Binding-site contacts:
Ligand atom O2 contacts residue VAL124 of chain 1.A at 3.7 Å.
Ligand atom N2 contacts residue LEU206 of chain 1.A at 3.7 Å.
Ligand atom N1 contacts residue ZN1 of chain 1.F at 2.0 Å.
Ligand atom C1 contacts residue HIS97 of chain 1.A at 4.0 Å.
Ligand atom S1 contacts residue THR207 of chain 1.A at 3.8 Å.
Ligand atom C1 contacts residue LEU206 of chain 1.A at 3.4 Å (hydrophobic).
Ligand atom O2 contacts residue HIS122 of chain 1.A at 3.5 Å (h-bond).
Ligand atom C3 contacts residue GLN95 of chain 1.A at 3.7 Å.
Ligand atom O3 contacts residue VAL124 of chain 1.A at 3.9 Å.
Ligand atom N4 contacts residue GLN95 of chain 1.A at 4.1 Å.
Ligand atom N1 contacts residue GLU109 of chain 1.A at 4.0 Å.
Ligand atom N3 contacts residue LEU206 of chain 1.A at 3.4 Å.
Ligand atom S2 contacts residue VAL124 of chain 1.A at 3.8 Å.
Ligand atom N2 contacts residue THR208 of chain 1.A at 3.1 Å (h-bond).
Ligand atom S1 contacts residue HIS97 of chain 1.A at 3.8 Å.
Ligand atom S2 contacts residue GLN95 of chain 1.A at 3.5 Å (h-bond).
Ligand atom N3 contacts residue THR208 of chain 1.A at 3.4 Å (h-bond).
Ligand atom C5 contacts residue LEU206 of chain 1.A at 3.7 Å (hydrophobic).
Ligand atom O1 contacts residue THR207 of chain 1.A at 3.0 Å (h-bond).
Ligand atom N1 contacts residue HIS122 of chain 1.A at 3.4 Å (h-bond).
Ligand atom O2 contacts residue HIS97 of chain 1.A at 3.2 Å.
Ligand atom C2 contacts residue LEU206 of chain 1.A at 3.8 Å (hydrophobic).
Ligand atom O1 contacts residue LEU206 of chain 1.A at 3.4 Å.
Ligand atom S1 contacts residue LEU206 of chain 1.A at 4.1 Å.
Ligand atom O3 contacts residue GLN95 of chain 1.A at 3.0 Å (h-bond).
Ligand atom O1 contacts residue ZN1 of chain 1.F at 4.0 Å.
Ligand atom C5 contacts residue PRO209 of chain 1.A at 4.0 Å (hydrophobic).
Ligand atom S1 contacts residue ZN1 of chain 1.F at 3.0 Å.
Ligand atom N1 contacts residue HIS97 of chain 1.A at 3.3 Å (h-bond).
Ligand atom S2 contacts residue HIS97 of chain 1.A at 3.5 Å.
Ligand atom O2 contacts residue ZN1 of chain 1.F at 3.0 Å.
Ligand atom O2 contacts residue VAL147 of chain 1.A at 3.9 Å.
Ligand atom C1 contacts residue THR207 of chain 1.A at 4.1 Å.
Ligand atom S2 contacts residue LEU206 of chain 1.A at 3.8 Å.
Ligand atom S1 contacts residue HIS122 of chain 1.A at 4.0 Å.
Ligand atom N1 contacts residue HIS99 of chain 1.A at 3.4 Å (h-bond).
Ligand atom N1 contacts residue THR207 of chain 1.A at 2.7 Å (h-bond).
Ligand atom O1 contacts residue TRP217 of chain 1.A at 3.6 Å.
Ligand atom N3 contacts residue THR207 of chain 1.A at 3.4 Å (h-bond).
Ligand atom C5 contacts residue THR208 of chain 1.A at 2.5 Å.

Sequence of chain 1.A:
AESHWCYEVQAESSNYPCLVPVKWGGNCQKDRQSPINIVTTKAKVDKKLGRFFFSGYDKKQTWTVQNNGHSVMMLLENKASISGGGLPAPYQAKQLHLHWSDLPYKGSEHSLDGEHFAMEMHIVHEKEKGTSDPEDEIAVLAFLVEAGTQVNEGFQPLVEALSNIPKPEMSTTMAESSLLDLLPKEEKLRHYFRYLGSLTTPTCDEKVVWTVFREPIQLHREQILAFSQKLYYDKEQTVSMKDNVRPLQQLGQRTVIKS

This small molecule binds to this protein.
Small molecule (SMILES): CC(=O)/N=c1\sc(S(N)(=O)=O)nn1C